Binding-site contacts:
Ligand atom C1 contacts residue ASN109 of chain 1.C at 1.4 Å.
Ligand atom C6 contacts residue GLN218 of chain 1.C at 4.1 Å.
Ligand atom C3 contacts residue ASN109 of chain 1.C at 3.8 Å.
Ligand atom O3 contacts residue SER216 of chain 1.C at 4.3 Å.
Ligand atom N2 contacts residue ASN109 of chain 1.C at 3.0 Å (h-bond).
Ligand atom C2 contacts residue ASN109 of chain 1.C at 2.5 Å.
Ligand atom O5 contacts residue GLN218 of chain 1.C at 3.9 Å.
Ligand atom N2 contacts residue SER216 of chain 1.C at 4.2 Å.
Ligand atom C6 contacts residue SER216 of chain 1.C at 4.4 Å.
Ligand atom C5 contacts residue SER216 of chain 1.C at 3.2 Å.
Ligand atom O6 contacts residue SER216 of chain 1.C at 4.4 Å.
Ligand atom C3 contacts residue SER216 of chain 1.C at 3.4 Å.
Ligand atom O4 contacts residue SER216 of chain 1.C at 3.5 Å.
Ligand atom C7 contacts residue ASN109 of chain 1.C at 4.1 Å.
Ligand atom C5 contacts residue ASN109 of chain 1.C at 3.6 Å.
Ligand atom O5 contacts residue ASN109 of chain 1.C at 2.3 Å (h-bond).
Ligand atom O5 contacts residue SER216 of chain 1.C at 3.7 Å.
Ligand atom C4 contacts residue ASN109 of chain 1.C at 4.2 Å.
Ligand atom C1 contacts residue SER216 of chain 1.C at 3.4 Å.
Ligand atom C2 contacts residue SER216 of chain 1.C at 3.9 Å.
Ligand atom C4 contacts residue SER216 of chain 1.C at 3.7 Å.

This protein binds this small molecule.
Small molecule (SMILES): CC(=O)N[C@@H]1[C@@H](O)[C@H](O)[C@@H](CO)O[C@H]1O

Sequence of chain 1.C:
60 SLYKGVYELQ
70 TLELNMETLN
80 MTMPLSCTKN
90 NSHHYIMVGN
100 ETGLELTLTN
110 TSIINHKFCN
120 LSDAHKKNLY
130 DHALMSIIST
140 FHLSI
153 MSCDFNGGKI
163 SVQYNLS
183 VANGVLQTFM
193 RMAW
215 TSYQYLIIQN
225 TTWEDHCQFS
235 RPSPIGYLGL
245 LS